Binding-site contacts:
Ligand atom C9 contacts residue HIS44 of chain 1.A at 3.8 Å.
Ligand atom C3 contacts residue GLY46 of chain 1.A at 3.7 Å.
Ligand atom O4 contacts residue GLY46 of chain 1.A at 3.6 Å.
Ligand atom C4 contacts residue LYS160 of chain 1.A at 4.1 Å.
Ligand atom C5 contacts residue MET195 of chain 1.A at 3.2 Å (hydrophobic).
Ligand atom O1 contacts residue SER197 of chain 1.A at 3.0 Å (h-bond).
Ligand atom C5 contacts residue GLY46 of chain 1.A at 4.0 Å.
Ligand atom C20 contacts residue GLY158 of chain 1.A at 4.1 Å.
Ligand atom C20 contacts residue THR186 of chain 1.A at 4.1 Å.
Ligand atom C6 contacts residue HIS44 of chain 1.A at 3.2 Å.
Ligand atom C6 contacts residue MET195 of chain 1.A at 3.3 Å (hydrophobic).
Ligand atom C4 contacts residue GLY46 of chain 1.A at 3.6 Å.
Ligand atom O3 contacts residue LEU50 of chain 1.A at 3.4 Å.
Ligand atom C1 contacts residue HIS44 of chain 1.A at 3.7 Å.
Ligand atom O2 contacts residue LYS160 of chain 1.A at 2.4 Å (salt-bridge).
Ligand atom O2 contacts residue SER196 of chain 1.A at 2.8 Å (h-bond).
Ligand atom C9 contacts residue SER197 of chain 1.A at 3.8 Å.
Ligand atom O1 contacts residue HIS44 of chain 1.A at 2.8 Å (h-bond).
Ligand atom C20 contacts residue VAL187 of chain 1.A at 3.8 Å (hydrophobic).
Ligand atom C3 contacts residue GLY158 of chain 1.A at 3.9 Å.
Ligand atom O4 contacts residue THR186 of chain 1.A at 3.5 Å.
Ligand atom O3 contacts residue GLY158 of chain 1.A at 3.3 Å.
Ligand atom C20 contacts residue GLY46 of chain 1.A at 3.4 Å.
Ligand atom O4 contacts residue VAL187 of chain 1.A at 3.1 Å (h-bond).
Ligand atom O4 contacts residue PRO185 of chain 1.A at 4.0 Å.
Ligand atom O3 contacts residue GLY46 of chain 1.A at 3.2 Å (h-bond).
Ligand atom C8 contacts residue ASP161 of chain 1.A at 3.2 Å.
Ligand atom C7 contacts residue HIS44 of chain 1.A at 4.0 Å.
Ligand atom O1 contacts residue HIS47 of chain 1.A at 4.0 Å.
Ligand atom O2 contacts residue ASP161 of chain 1.A at 4.1 Å.
Ligand atom C8 contacts residue LYS160 of chain 1.A at 3.7 Å.
Ligand atom C5 contacts residue LYS160 of chain 1.A at 3.8 Å.
Ligand atom C9 contacts residue SER196 of chain 1.A at 3.7 Å.
Ligand atom C6 contacts residue LYS160 of chain 1.A at 3.8 Å.
Ligand atom O2 contacts residue SER197 of chain 1.A at 3.8 Å.
Ligand atom C20 contacts residue PRO185 of chain 1.A at 3.5 Å (hydrophobic).
Ligand atom C5 contacts residue HIS44 of chain 1.A at 3.7 Å.
Ligand atom C7 contacts residue HIS47 of chain 1.A at 3.5 Å.
Ligand atom C9 contacts residue LYS160 of chain 1.A at 3.4 Å.
Ligand atom O1 contacts residue SER196 of chain 1.A at 3.5 Å.

A protein and the small-molecule ligand that binds it are described below.
Small molecule (SMILES): O=C(O)CCc1ccc2c(c1)OCO2

Sequence of chain 1.A:
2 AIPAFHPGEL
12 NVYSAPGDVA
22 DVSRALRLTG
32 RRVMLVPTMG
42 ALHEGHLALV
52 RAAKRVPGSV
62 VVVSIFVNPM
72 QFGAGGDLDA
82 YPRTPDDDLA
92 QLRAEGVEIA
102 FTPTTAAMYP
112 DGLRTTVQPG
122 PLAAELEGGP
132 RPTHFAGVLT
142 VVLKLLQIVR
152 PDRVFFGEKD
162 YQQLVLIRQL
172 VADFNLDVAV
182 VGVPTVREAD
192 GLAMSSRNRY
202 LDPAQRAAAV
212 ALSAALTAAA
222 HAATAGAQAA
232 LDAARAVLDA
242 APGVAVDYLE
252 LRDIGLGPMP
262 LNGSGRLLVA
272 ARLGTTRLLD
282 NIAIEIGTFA